Sequence of chain 1.B:
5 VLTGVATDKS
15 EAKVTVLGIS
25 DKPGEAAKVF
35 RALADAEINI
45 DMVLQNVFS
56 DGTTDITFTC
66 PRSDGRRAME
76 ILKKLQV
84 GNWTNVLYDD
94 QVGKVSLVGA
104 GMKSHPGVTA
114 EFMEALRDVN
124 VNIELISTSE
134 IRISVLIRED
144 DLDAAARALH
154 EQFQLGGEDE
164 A

Sequence of chain 1.A:
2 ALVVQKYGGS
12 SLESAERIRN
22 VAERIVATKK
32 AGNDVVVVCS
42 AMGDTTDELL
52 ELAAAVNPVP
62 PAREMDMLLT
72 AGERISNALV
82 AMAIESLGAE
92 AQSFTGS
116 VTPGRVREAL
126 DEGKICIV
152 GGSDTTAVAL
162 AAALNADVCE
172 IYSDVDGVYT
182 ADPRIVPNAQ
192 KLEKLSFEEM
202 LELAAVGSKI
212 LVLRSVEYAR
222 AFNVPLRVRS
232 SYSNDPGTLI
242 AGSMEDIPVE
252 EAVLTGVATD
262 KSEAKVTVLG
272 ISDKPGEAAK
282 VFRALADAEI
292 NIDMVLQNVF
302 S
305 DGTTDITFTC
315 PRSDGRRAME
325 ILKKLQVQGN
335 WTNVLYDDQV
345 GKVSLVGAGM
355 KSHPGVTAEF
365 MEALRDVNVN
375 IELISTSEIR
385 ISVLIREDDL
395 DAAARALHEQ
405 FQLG

Binding-site contacts:
Ligand atom CA contacts residue SER273 of chain 1.A at 4.2 Å.
Ligand atom O contacts residue ASN125 of chain 1.B at 3.6 Å.
Ligand atom CA contacts residue ILE126 of chain 1.B at 3.8 Å (hydrophobic).
Ligand atom CA contacts residue ALA279 of chain 1.A at 4.2 Å (hydrophobic).
Ligand atom O contacts residue GLY277 of chain 1.A at 4.0 Å.
Ligand atom N contacts residue LYS275 of chain 1.A at 4.0 Å.
Ligand atom C contacts residue ASN125 of chain 1.B at 3.9 Å.
Ligand atom N contacts residue GLN298 of chain 1.A at 4.1 Å.
Ligand atom CB contacts residue ALA279 of chain 1.A at 3.8 Å (hydrophobic).
Ligand atom CA contacts residue ASP274 of chain 1.A at 4.3 Å.
Ligand atom CG2 contacts residue THR308 of chain 1.A at 3.4 Å.
Ligand atom C contacts residue PRO276 of chain 1.A at 4.0 Å (hydrophobic).
Ligand atom C contacts residue LYS275 of chain 1.A at 3.1 Å.
Ligand atom OG1 contacts residue ILE126 of chain 1.B at 3.2 Å (h-bond).
Ligand atom CG2 contacts residue GLN298 of chain 1.A at 3.3 Å.
Ligand atom CG2 contacts residue ASP274 of chain 1.A at 4.2 Å.
Ligand atom CB contacts residue GLN298 of chain 1.A at 3.5 Å.
Ligand atom C contacts residue ILE126 of chain 1.B at 4.1 Å (hydrophobic).
Ligand atom O contacts residue ILE126 of chain 1.B at 3.0 Å (h-bond).
Ligand atom OG1 contacts residue GLN298 of chain 1.A at 2.8 Å (h-bond).
Ligand atom O contacts residue PRO276 of chain 1.A at 3.8 Å.
Ligand atom CG2 contacts residue SER273 of chain 1.A at 4.1 Å.
Ligand atom N contacts residue ASN125 of chain 1.B at 3.0 Å (h-bond).
Ligand atom OXT contacts residue GLU278 of chain 1.A at 2.9 Å (salt-bridge).
Ligand atom OXT contacts residue LYS275 of chain 1.A at 3.1 Å (salt-bridge).
Ligand atom CA contacts residue ASN125 of chain 1.B at 3.8 Å.
Ligand atom O contacts residue LYS275 of chain 1.A at 3.7 Å.
Ligand atom CB contacts residue ILE126 of chain 1.B at 4.0 Å (hydrophobic).
Ligand atom OXT contacts residue PRO276 of chain 1.A at 3.9 Å.
Ligand atom OG1 contacts residue ILE129 of chain 1.B at 4.3 Å.
Ligand atom OXT contacts residue GLY277 of chain 1.A at 3.2 Å (h-bond).
Ligand atom N contacts residue ILE126 of chain 1.B at 2.7 Å (h-bond).
Ligand atom OXT contacts residue ALA279 of chain 1.A at 2.7 Å (h-bond).
Ligand atom N contacts residue ASP274 of chain 1.A at 3.2 Å (salt-bridge).
Ligand atom C contacts residue GLU278 of chain 1.A at 4.0 Å.
Ligand atom CA contacts residue GLU278 of chain 1.A at 4.4 Å.
Ligand atom C contacts residue GLY277 of chain 1.A at 4.0 Å.
Ligand atom OG1 contacts residue ALA279 of chain 1.A at 3.6 Å.
Ligand atom C contacts residue ALA279 of chain 1.A at 3.7 Å (hydrophobic).
Ligand atom CA contacts residue LYS275 of chain 1.A at 3.2 Å.

This small molecule binds to this protein.
Small molecule (SMILES): C[C@@H](O)[C@H](N)C(=O)O